The protein below binds the small molecule below.
Small molecule (SMILES): Nc1ncnc2c1ncn2[C@@H]1O[C@H](COP(=O)(O)O)[C@@H](OP(=O)(O)O)[C@H]1O

Binding-site contacts:
Ligand atom O2P contacts residue ARG173 of chain 1.B at 3.0 Å (salt-bridge).
Ligand atom O4' contacts residue GLY58 of chain 1.B at 3.5 Å.
Ligand atom O4P contacts residue ARG56 of chain 1.B at 2.9 Å (salt-bridge).
Ligand atom N7 contacts residue GLN266 of chain 1.B at 3.1 Å (h-bond).
Ligand atom O5P contacts residue GLY58 of chain 1.B at 3.4 Å (h-bond).
Ligand atom N1 contacts residue VAL271 of chain 1.B at 3.5 Å.
Ligand atom N7 contacts residue VAL267 of chain 1.B at 3.5 Å.
Ligand atom N6 contacts residue LYS269 of chain 1.B at 3.0 Å (salt-bridge).
Ligand atom N6 contacts residue PRO270 of chain 1.B at 3.0 Å (h-bond).
Ligand atom O4P contacts residue SER263 of chain 1.B at 2.8 Å (h-bond).
Ligand atom N3 contacts residue TYR216 of chain 1.B at 2.9 Å (h-bond).
Ligand atom N1 contacts residue ASN272 of chain 1.B at 3.0 Å (h-bond).
Ligand atom O5P contacts residue SER57 of chain 1.B at 3.0 Å (h-bond).
Ligand atom O6P contacts residue THR59 of chain 1.B at 3.3 Å (h-bond).
Ligand atom C2' contacts residue GLN266 of chain 1.B at 3.5 Å.
Ligand atom C5' contacts residue SER263 of chain 1.B at 3.4 Å.
Ligand atom O1P contacts residue SER169 of chain 1.B at 2.8 Å (h-bond).
Ligand atom P2 contacts residue SER263 of chain 1.B at 3.3 Å.
Ligand atom C3' contacts residue GLN266 of chain 1.B at 3.5 Å.
Ligand atom C8 contacts residue GLN266 of chain 1.B at 3.4 Å.
Ligand atom O5' contacts residue SER57 of chain 1.B at 3.3 Å (h-bond).
Ligand atom O6P contacts residue THR60 of chain 1.B at 2.6 Å (h-bond).
Ligand atom O2' contacts residue GLN266 of chain 1.B at 3.4 Å.
Ligand atom O5' contacts residue GLY58 of chain 1.B at 2.8 Å (h-bond).
Ligand atom O5' contacts residue ARG56 of chain 1.B at 3.4 Å.
Ligand atom O1P contacts residue ARG56 of chain 1.B at 2.8 Å (salt-bridge).
Ligand atom C2 contacts residue ASN272 of chain 1.B at 3.2 Å.
Ligand atom N6 contacts residue GLN266 of chain 1.B at 3.5 Å (h-bond).
Ligand atom O3' contacts residue ARG161 of chain 1.B at 3.2 Å (salt-bridge).
Ligand atom C3' contacts residue ARG56 of chain 1.B at 3.5 Å.
Ligand atom O2P contacts residue ALA275 of chain 1.B at 3.4 Å.
Ligand atom O5P contacts residue ARG56 of chain 1.B at 3.2 Å (salt-bridge).
Ligand atom O3P contacts residue SER169 of chain 1.B at 3.6 Å.
Ligand atom O6P contacts residue SER263 of chain 1.B at 2.8 Å (h-bond).
Ligand atom P2 contacts residue ARG56 of chain 1.B at 3.5 Å.
Ligand atom O3P contacts residue ARG161 of chain 1.B at 2.8 Å (salt-bridge).
Ligand atom O1P contacts residue ARG173 of chain 1.B at 2.7 Å (salt-bridge).
Ligand atom O2P contacts residue LYS278 of chain 1.B at 3.4 Å (salt-bridge).
Ligand atom O5P contacts residue THR59 of chain 1.B at 2.5 Å (h-bond).
Ligand atom P2 contacts residue THR59 of chain 1.B at 3.4 Å.

Sequence of chain 1.B:
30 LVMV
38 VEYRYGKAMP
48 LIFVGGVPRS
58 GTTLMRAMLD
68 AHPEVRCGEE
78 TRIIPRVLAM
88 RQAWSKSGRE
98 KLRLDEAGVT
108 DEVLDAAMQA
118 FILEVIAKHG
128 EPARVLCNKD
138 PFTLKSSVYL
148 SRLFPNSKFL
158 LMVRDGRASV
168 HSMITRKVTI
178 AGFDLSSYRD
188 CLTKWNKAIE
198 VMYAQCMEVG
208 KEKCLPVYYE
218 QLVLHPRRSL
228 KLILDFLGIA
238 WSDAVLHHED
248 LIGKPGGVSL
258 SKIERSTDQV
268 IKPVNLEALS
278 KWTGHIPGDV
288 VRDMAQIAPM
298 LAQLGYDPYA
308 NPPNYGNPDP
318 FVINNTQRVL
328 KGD